A small-molecule ligand and the protein it binds are described below.
Small molecule (SMILES): CC(=O)N[C@H]1[C@H](O[C@H]2[C@H](O)[C@@H](NC(C)=O)CO[C@@H]2CO)O[C@H](CO)[C@@H](O)[C@@H]1O

Binding-site contacts:
Ligand atom C3 contacts residue ASN249 of chain 1.A at 3.7 Å.
Ligand atom C7 contacts residue TRP155 of chain 1.A at 3.9 Å (hydrophobic).
Ligand atom O7 contacts residue THR156 of chain 1.A at 3.4 Å.
Ligand atom C2 contacts residue TRP155 of chain 1.A at 4.1 Å (hydrophobic).
Ligand atom C7 contacts residue THR156 of chain 1.A at 4.2 Å.
Ligand atom C8 contacts residue TRP155 of chain 1.A at 3.5 Å (hydrophobic).
Ligand atom C2 contacts residue ASN249 of chain 1.A at 2.4 Å.
Ligand atom C1 contacts residue TRP155 of chain 1.A at 3.7 Å (hydrophobic).
Ligand atom C3 contacts residue TRP155 of chain 1.A at 3.9 Å (hydrophobic).
Ligand atom C5 contacts residue ASN249 of chain 1.A at 3.6 Å.
Ligand atom O3 contacts residue TRP155 of chain 1.A at 4.2 Å.
Ligand atom C8 contacts residue ASN249 of chain 1.A at 4.5 Å.
Ligand atom C7 contacts residue ASN249 of chain 1.A at 3.4 Å.
Ligand atom C1 contacts residue ASN249 of chain 1.A at 1.4 Å.
Ligand atom N2 contacts residue ASN249 of chain 1.A at 2.8 Å (h-bond).
Ligand atom C4 contacts residue ASN249 of chain 1.A at 4.1 Å.
Ligand atom O7 contacts residue ASN249 of chain 1.A at 3.5 Å (h-bond).
Ligand atom O5 contacts residue ASN249 of chain 1.A at 2.3 Å (h-bond).
Ligand atom N2 contacts residue TRP155 of chain 1.A at 3.4 Å.

Sequence of chain 1.A:
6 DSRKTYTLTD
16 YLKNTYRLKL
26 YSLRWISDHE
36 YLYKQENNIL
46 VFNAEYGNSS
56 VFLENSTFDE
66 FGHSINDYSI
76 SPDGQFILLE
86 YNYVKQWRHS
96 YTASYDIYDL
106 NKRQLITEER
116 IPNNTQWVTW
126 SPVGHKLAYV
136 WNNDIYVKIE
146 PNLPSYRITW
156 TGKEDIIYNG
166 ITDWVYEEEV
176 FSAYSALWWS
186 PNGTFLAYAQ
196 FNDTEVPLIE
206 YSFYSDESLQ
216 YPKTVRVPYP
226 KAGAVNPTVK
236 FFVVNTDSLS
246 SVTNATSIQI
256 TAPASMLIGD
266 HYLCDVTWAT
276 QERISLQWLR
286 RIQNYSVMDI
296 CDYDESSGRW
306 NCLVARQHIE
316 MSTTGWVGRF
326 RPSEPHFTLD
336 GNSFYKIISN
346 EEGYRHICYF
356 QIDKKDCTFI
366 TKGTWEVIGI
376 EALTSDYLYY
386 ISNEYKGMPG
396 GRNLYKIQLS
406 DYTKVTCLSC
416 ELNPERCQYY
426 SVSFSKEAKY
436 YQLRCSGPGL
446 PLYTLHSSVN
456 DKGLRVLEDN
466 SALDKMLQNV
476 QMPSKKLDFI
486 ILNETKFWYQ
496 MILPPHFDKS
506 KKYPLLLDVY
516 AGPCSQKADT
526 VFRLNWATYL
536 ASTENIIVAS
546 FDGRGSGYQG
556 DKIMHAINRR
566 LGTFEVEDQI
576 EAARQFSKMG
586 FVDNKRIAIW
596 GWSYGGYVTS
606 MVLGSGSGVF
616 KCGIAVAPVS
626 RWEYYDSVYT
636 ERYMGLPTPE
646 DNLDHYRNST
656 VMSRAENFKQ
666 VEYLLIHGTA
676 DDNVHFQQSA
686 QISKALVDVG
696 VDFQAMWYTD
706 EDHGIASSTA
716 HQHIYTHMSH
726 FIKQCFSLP